The small molecule below binds the protein below.
Small molecule (SMILES): CNC(=O)c1n[nH]c2ccc(I)cc12

Sequence of chain 1.B:
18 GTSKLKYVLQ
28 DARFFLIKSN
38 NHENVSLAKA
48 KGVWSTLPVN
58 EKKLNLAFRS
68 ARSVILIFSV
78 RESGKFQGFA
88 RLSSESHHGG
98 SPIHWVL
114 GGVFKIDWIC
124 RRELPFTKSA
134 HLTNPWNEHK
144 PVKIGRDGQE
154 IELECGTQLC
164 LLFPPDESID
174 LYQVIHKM

Binding-site contacts:
Ligand atom C08 contacts residue LEU54 of chain 1.B at 4.1 Å (hydrophobic).
Ligand atom C04 contacts residue TRP51 of chain 1.B at 4.4 Å (hydrophobic).
Ligand atom N12 contacts residue LEU54 of chain 1.B at 4.5 Å.
Ligand atom N12 contacts residue THR53 of chain 1.B at 3.8 Å.
Ligand atom C09 contacts residue ASP150 of chain 1.B at 3.8 Å.
Ligand atom C03 contacts residue ASN41 of chain 1.B at 4.3 Å.
Ligand atom C07 contacts residue LEU104 of chain 1.B at 4.5 Å (hydrophobic).
Ligand atom N13 contacts residue ASP150 of chain 1.B at 3.8 Å.
Ligand atom C04 contacts residue SER52 of chain 1.B at 4.3 Å.
Ligand atom N13 contacts residue THR53 of chain 1.B at 4.0 Å.
Ligand atom C11 contacts residue LEU54 of chain 1.B at 4.5 Å (hydrophobic).
Ligand atom O14 contacts residue ASN41 of chain 1.B at 3.3 Å (h-bond).
Ligand atom C03 contacts residue SER52 of chain 1.B at 4.1 Å.
Ligand atom C01 contacts residue TRP51 of chain 1.B at 3.8 Å (hydrophobic).
Ligand atom N13 contacts residue LYS35 of chain 1.B at 4.1 Å.
Ligand atom C01 contacts residue ASN41 of chain 1.B at 4.0 Å.
Ligand atom C09 contacts residue LEU54 of chain 1.B at 3.8 Å (hydrophobic).
Ligand atom C08 contacts residue ARG78 of chain 1.B at 4.0 Å.
Ligand atom N13 contacts residue SER52 of chain 1.B at 3.8 Å.
Ligand atom C11 contacts residue ASP150 of chain 1.B at 3.5 Å.
Ligand atom C01 contacts residue SER52 of chain 1.B at 3.6 Å.
Ligand atom N02 contacts residue SER52 of chain 1.B at 2.9 Å (h-bond).
Ligand atom I10 contacts residue LEU104 of chain 1.B at 4.4 Å.
Ligand atom N02 contacts residue TRP51 of chain 1.B at 3.6 Å.
Ligand atom C01 contacts residue TRP102 of chain 1.B at 3.4 Å (hydrophobic).
Ligand atom N12 contacts residue LYS35 of chain 1.B at 4.0 Å.
Ligand atom C06 contacts residue LEU104 of chain 1.B at 3.8 Å (hydrophobic).
Ligand atom C03 contacts residue TRP51 of chain 1.B at 4.0 Å (hydrophobic).
Ligand atom C09 contacts residue ARG78 of chain 1.B at 3.9 Å.
Ligand atom O14 contacts residue LEU104 of chain 1.B at 3.9 Å.
Ligand atom N12 contacts residue ASP150 of chain 1.B at 2.8 Å (salt-bridge).
Ligand atom C04 contacts residue LYS35 of chain 1.B at 4.4 Å.
Ligand atom N13 contacts residue TRP51 of chain 1.B at 4.1 Å.
Ligand atom C11 contacts residue LYS35 of chain 1.B at 4.3 Å.